Sequence of chain 1.A:
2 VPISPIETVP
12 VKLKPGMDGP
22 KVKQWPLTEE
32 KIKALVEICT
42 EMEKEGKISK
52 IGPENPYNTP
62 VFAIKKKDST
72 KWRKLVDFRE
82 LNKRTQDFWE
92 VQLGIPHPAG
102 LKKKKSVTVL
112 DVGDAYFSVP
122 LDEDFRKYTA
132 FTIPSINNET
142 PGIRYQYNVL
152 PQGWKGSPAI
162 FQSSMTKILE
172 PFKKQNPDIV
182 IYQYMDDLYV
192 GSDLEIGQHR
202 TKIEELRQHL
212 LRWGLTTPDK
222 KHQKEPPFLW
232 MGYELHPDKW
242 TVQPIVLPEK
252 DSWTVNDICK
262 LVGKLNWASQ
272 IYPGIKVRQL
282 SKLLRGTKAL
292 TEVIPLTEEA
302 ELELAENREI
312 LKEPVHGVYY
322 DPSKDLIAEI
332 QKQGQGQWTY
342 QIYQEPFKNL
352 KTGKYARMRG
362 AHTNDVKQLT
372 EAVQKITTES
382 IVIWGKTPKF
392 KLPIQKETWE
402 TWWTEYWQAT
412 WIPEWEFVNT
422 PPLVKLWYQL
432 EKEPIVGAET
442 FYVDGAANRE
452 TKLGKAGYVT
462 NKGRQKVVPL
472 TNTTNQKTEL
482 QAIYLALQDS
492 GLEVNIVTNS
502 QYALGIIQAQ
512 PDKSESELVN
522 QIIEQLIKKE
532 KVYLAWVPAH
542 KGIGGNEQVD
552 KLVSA

Binding-site contacts:
Ligand atom C10 contacts residue LEU102 of chain 1.A at 4.0 Å (hydrophobic).
Ligand atom C5 contacts residue TRP231 of chain 1.A at 4.1 Å (hydrophobic).
Ligand atom N14 contacts residue LEU102 of chain 1.A at 4.2 Å.
Ligand atom C13 contacts residue VAL108 of chain 1.A at 4.2 Å (hydrophobic).
Ligand atom CA contacts residue VAL181 of chain 1.A at 3.9 Å (hydrophobic).
Ligand atom CC contacts residue TYR190 of chain 1.A at 3.1 Å (hydrophobic).
Ligand atom C11 contacts residue TYR320 of chain 1.A at 3.9 Å (hydrophobic).
Ligand atom CB contacts residue GLY192 of chain 1.A at 3.9 Å.
Ligand atom CD contacts residue TRP231 of chain 1.A at 3.3 Å (hydrophobic).
Ligand atom CD contacts residue LEU236 of chain 1.A at 3.7 Å (hydrophobic).
Ligand atom N3 contacts residue TYR183 of chain 1.A at 3.8 Å.
Ligand atom C7 contacts residue LEU102 of chain 1.A at 4.2 Å (hydrophobic).
Ligand atom C4 contacts residue LEU102 of chain 1.A at 4.0 Å (hydrophobic).
Ligand atom C6 contacts residue TYR183 of chain 1.A at 4.0 Å (hydrophobic).
Ligand atom C9 contacts residue VAL108 of chain 1.A at 4.2 Å (hydrophobic).
Ligand atom C12 contacts residue PRO238 of chain 1.A at 4.2 Å (hydrophobic).
Ligand atom C4 contacts residue PRO97 of chain 1.A at 4.0 Å (hydrophobic).
Ligand atom C12 contacts residue LYS103 of chain 1.A at 4.1 Å.
Ligand atom C15 contacts residue LEU102 of chain 1.A at 4.0 Å (hydrophobic).
Ligand atom C2 contacts residue LEU102 of chain 1.A at 4.0 Å (hydrophobic).
Ligand atom C13 contacts residue LYS103 of chain 1.A at 3.2 Å.
Ligand atom CC contacts residue ILE182 of chain 1.A at 4.2 Å (hydrophobic).
Ligand atom C12 contacts residue VAL108 of chain 1.A at 4.1 Å (hydrophobic).
Ligand atom OE contacts residue LEU236 of chain 1.A at 3.1 Å.
Ligand atom C4 contacts residue TYR183 of chain 1.A at 3.3 Å (hydrophobic).
Ligand atom CC contacts residue VAL181 of chain 1.A at 3.5 Å (hydrophobic).
Ligand atom C11 contacts residue VAL108 of chain 1.A at 4.2 Å (hydrophobic).
Ligand atom CB contacts residue VAL191 of chain 1.A at 4.2 Å (hydrophobic).
Ligand atom C5 contacts residue TYR183 of chain 1.A at 3.2 Å (hydrophobic).
Ligand atom C12 contacts residue TYR320 of chain 1.A at 3.9 Å (hydrophobic).
Ligand atom C7 contacts residue TYR190 of chain 1.A at 4.1 Å (hydrophobic).
Ligand atom CD contacts residue TYR190 of chain 1.A at 3.9 Å (hydrophobic).
Ligand atom CC contacts residue TYR183 of chain 1.A at 4.0 Å (hydrophobic).
Ligand atom C13 contacts residue LYS105 of chain 1.A at 4.0 Å.
Ligand atom C13 contacts residue LEU102 of chain 1.A at 4.1 Å (hydrophobic).
Ligand atom CB contacts residue TYR190 of chain 1.A at 4.2 Å (hydrophobic).
Ligand atom N14 contacts residue LYS103 of chain 1.A at 4.0 Å.
Ligand atom CB contacts residue VAL181 of chain 1.A at 3.3 Å (hydrophobic).
Ligand atom N8 contacts residue TYR190 of chain 1.A at 3.5 Å.
Ligand atom N3 contacts residue LEU102 of chain 1.A at 3.6 Å.

This protein binds this small molecule.
Small molecule (SMILES): Cc1ccnc2c1NC(=O)c1cccnc1N2C1CC1